Sequence of chain 1.C:
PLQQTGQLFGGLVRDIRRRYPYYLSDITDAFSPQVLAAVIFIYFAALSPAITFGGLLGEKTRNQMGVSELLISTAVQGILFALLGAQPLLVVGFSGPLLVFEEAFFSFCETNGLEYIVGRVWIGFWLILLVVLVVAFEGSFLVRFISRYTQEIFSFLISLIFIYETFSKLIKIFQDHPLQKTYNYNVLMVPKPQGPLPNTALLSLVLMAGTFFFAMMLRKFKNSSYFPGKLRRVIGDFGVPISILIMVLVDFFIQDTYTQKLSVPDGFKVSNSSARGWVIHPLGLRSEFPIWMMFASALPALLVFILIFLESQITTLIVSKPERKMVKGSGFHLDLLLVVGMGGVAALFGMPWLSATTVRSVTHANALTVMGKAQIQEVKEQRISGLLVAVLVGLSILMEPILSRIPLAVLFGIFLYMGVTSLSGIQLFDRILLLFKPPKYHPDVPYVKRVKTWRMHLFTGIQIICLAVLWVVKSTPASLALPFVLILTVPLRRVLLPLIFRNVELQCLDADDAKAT

The protein below binds the small molecule below.
Small molecule (SMILES): CC(=O)N[C@@H]1[C@@H](O)[C@H](O)[C@@H](CO)O[C@H]1O

Binding-site contacts:
Ligand atom C7 contacts residue ASN433 of chain 1.C at 3.3 Å.
Ligand atom O7 contacts residue ASN642 of chain 1.C at 4.3 Å.
Ligand atom C1 contacts residue ARG432 of chain 1.C at 3.8 Å.
Ligand atom C3 contacts residue ASN642 of chain 1.C at 3.8 Å.
Ligand atom C7 contacts residue ARG432 of chain 1.C at 4.3 Å.
Ligand atom O5 contacts residue ARG432 of chain 1.C at 4.0 Å.
Ligand atom C4 contacts residue ASN642 of chain 1.C at 4.2 Å.
Ligand atom C5 contacts residue ASN642 of chain 1.C at 3.7 Å.
Ligand atom O5 contacts residue ALA645 of chain 1.C at 4.1 Å.
Ligand atom C7 contacts residue ASN642 of chain 1.C at 3.8 Å.
Ligand atom O7 contacts residue ASN433 of chain 1.C at 2.8 Å (h-bond).
Ligand atom C1 contacts residue ALA645 of chain 1.C at 4.4 Å (hydrophobic).
Ligand atom C2 contacts residue ASN642 of chain 1.C at 2.5 Å.
Ligand atom C2 contacts residue ARG432 of chain 1.C at 3.8 Å.
Ligand atom N2 contacts residue ASN433 of chain 1.C at 4.4 Å.
Ligand atom N2 contacts residue ARG432 of chain 1.C at 4.3 Å.
Ligand atom C8 contacts residue ASN433 of chain 1.C at 3.5 Å.
Ligand atom C1 contacts residue ASN642 of chain 1.C at 1.4 Å.
Ligand atom O7 contacts residue ARG432 of chain 1.C at 3.9 Å.
Ligand atom N2 contacts residue ASN642 of chain 1.C at 2.9 Å (h-bond).
Ligand atom O5 contacts residue ASN642 of chain 1.C at 2.4 Å (h-bond).